Sequence of chain 1.H:
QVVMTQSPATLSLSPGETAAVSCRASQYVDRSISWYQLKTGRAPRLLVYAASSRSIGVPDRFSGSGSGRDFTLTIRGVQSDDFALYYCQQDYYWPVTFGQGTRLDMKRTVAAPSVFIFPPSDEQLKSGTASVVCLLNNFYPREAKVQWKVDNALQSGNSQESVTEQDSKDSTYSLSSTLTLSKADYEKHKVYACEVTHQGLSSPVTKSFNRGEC

Binding-site contacts:
Ligand atom C4 contacts residue TYR49 of chain 1.H at 3.8 Å (hydrophobic).
Ligand atom C3 contacts residue ARG54 of chain 1.H at 3.5 Å.
Ligand atom C5 contacts residue ASP30 of chain 1.H at 3.5 Å.
Ligand atom C1 contacts residue GLY107 of chain 1.G at 3.8 Å.
Ligand atom O3 contacts residue PHE108 of chain 1.G at 3.4 Å.
Ligand atom O6 contacts residue GLY107 of chain 1.G at 2.8 Å (h-bond).
Ligand atom O3 contacts residue ALA111 of chain 1.G at 3.7 Å.
Ligand atom C2 contacts residue ASN246 of chain 1.A at 2.5 Å.
Ligand atom O6 contacts residue ASN249 of chain 1.A at 3.6 Å.
Ligand atom C2 contacts residue PHE108 of chain 1.G at 3.7 Å (hydrophobic).
Ligand atom N2 contacts residue GLY107 of chain 1.G at 3.6 Å (h-bond).
Ligand atom C3 contacts residue SER32 of chain 1.H at 3.7 Å.
Ligand atom O7 contacts residue ASN246 of chain 1.A at 3.1 Å (h-bond).
Ligand atom C3 contacts residue ARG31 of chain 1.H at 3.5 Å.
Ligand atom O3 contacts residue ARG31 of chain 1.H at 3.3 Å (salt-bridge).
Ligand atom O4 contacts residue SER53 of chain 1.H at 2.8 Å (h-bond).
Ligand atom C6 contacts residue ASP30 of chain 1.H at 2.9 Å.
Ligand atom O4 contacts residue SER32 of chain 1.H at 2.6 Å (h-bond).
Ligand atom O5 contacts residue ASN246 of chain 1.A at 2.3 Å (h-bond).
Ligand atom O5 contacts residue ASN249 of chain 1.A at 3.5 Å.
Ligand atom O6 contacts residue TYR49 of chain 1.H at 3.7 Å.
Ligand atom C4 contacts residue SER32 of chain 1.H at 3.3 Å.
Ligand atom C1 contacts residue ASN246 of chain 1.A at 1.4 Å.
Ligand atom C5 contacts residue TYR49 of chain 1.H at 3.8 Å (hydrophobic).
Ligand atom O4 contacts residue ARG54 of chain 1.H at 3.7 Å.
Ligand atom C6 contacts residue SER32 of chain 1.H at 3.4 Å.
Ligand atom O4 contacts residue TYR92 of chain 1.H at 3.7 Å.
Ligand atom C6 contacts residue GLY107 of chain 1.G at 3.6 Å.
Ligand atom O3 contacts residue ARG54 of chain 1.H at 2.7 Å (salt-bridge).
Ligand atom C5 contacts residue SER32 of chain 1.H at 3.1 Å.
Ligand atom C3 contacts residue PHE108 of chain 1.G at 3.9 Å (hydrophobic).
Ligand atom C5 contacts residue ASN246 of chain 1.A at 3.6 Å.
Ligand atom C5 contacts residue TYR49 of chain 1.H at 3.7 Å (hydrophobic).
Ligand atom N2 contacts residue ASN246 of chain 1.A at 3.0 Å (h-bond).
Ligand atom O4 contacts residue TYR49 of chain 1.H at 3.2 Å (h-bond).
Ligand atom C3 contacts residue ASN246 of chain 1.A at 3.8 Å.
Ligand atom C6 contacts residue ASN249 of chain 1.A at 3.9 Å.
Ligand atom O4 contacts residue ILE56 of chain 1.H at 3.7 Å.
Ligand atom C7 contacts residue ASN246 of chain 1.A at 3.3 Å.
Ligand atom O6 contacts residue ASP30 of chain 1.H at 2.9 Å (salt-bridge).

Sequence of chain 1.G:
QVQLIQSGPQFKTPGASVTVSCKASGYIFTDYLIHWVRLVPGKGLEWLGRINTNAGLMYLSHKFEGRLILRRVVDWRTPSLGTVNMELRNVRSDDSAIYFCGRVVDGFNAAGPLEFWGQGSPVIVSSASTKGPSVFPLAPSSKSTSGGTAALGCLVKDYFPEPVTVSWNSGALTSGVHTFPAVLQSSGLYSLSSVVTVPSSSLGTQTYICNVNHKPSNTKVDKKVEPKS

This protein binds this small molecule.
Small molecule (SMILES): CC(=O)N[C@H]1[C@H](O[C@H]2[C@H](O)[C@@H](NC(C)=O)CO[C@@H]2CO)O[C@H](CO)[C@@H](O[C@@H]2O[C@H](CO[C@H]3O[C@H](CO)[C@@H](O)[C@H](O)[C@@H]3O)[C@@H](O)[C@H](O[C@H]3O[C@H](CO)[C@@H](O)[C@H](O)[C@@H]3O[C@H]3O[C@H](CO)[C@@H](O)[C@H](O)[C@@H]3O)[C@@H]2O)[C@@H]1O

Sequence of chain 1.A:
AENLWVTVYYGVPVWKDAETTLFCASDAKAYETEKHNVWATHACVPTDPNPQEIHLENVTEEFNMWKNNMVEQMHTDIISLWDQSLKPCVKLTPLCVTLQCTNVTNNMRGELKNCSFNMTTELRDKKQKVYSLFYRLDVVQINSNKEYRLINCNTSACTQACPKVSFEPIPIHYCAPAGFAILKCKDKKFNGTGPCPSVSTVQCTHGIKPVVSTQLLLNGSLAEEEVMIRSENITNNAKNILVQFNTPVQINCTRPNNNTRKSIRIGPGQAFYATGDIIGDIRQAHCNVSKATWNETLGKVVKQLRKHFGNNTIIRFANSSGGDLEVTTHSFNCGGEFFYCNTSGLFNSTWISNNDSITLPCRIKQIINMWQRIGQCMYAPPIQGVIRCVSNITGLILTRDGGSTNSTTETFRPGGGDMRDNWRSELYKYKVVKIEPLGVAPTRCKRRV